Sequence of chain 1.A:
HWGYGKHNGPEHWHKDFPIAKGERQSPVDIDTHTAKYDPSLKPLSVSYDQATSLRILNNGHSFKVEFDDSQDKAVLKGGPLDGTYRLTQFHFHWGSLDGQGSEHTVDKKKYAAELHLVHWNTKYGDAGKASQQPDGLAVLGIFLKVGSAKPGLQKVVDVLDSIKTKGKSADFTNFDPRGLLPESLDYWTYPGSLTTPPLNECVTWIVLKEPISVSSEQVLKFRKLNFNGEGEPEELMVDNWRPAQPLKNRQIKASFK

The protein below binds the small molecule below.
Small molecule (SMILES): NS(=O)(=O)c1c(F)c(F)c(S(=O)(=O)CCO)c(N[C@H](c2ccccc2)[C@@H](O)c2ccccc2)c1F

Binding-site contacts:
Ligand atom O3 contacts residue LEU197 of chain 1.A at 3.0 Å.
Ligand atom S1 contacts residue THR198 of chain 1.A at 3.8 Å.
Ligand atom C6 contacts residue THR199 of chain 1.A at 3.4 Å.
Ligand atom C25 contacts residue PRO201 of chain 1.A at 3.7 Å (hydrophobic).
Ligand atom N4 contacts residue GLU106 of chain 1.A at 3.6 Å.
Ligand atom N19 contacts residue GLN92 of chain 1.A at 3.6 Å (h-bond).
Ligand atom C5 contacts residue ZN1 of chain 1.B at 3.6 Å.
Ligand atom C26 contacts residue SER134 of chain 1.A at 3.3 Å.
Ligand atom F11 contacts residue HIS96 of chain 1.A at 2.9 Å.
Ligand atom C17 contacts residue ASN62 of chain 1.A at 3.1 Å.
Ligand atom O2 contacts residue HIS94 of chain 1.A at 3.3 Å.
Ligand atom C5 contacts residue HIS94 of chain 1.A at 3.3 Å.
Ligand atom C24 contacts residue PRO201 of chain 1.A at 3.7 Å (hydrophobic).
Ligand atom N4 contacts residue HIS96 of chain 1.A at 3.1 Å (h-bond).
Ligand atom O3 contacts residue THR198 of chain 1.A at 2.7 Å (h-bond).
Ligand atom O16 contacts residue ASN62 of chain 1.A at 2.9 Å (h-bond).
Ligand atom S1 contacts residue HIS94 of chain 1.A at 3.7 Å.
Ligand atom N4 contacts residue HIS94 of chain 1.A at 3.5 Å (h-bond).
Ligand atom C7 contacts residue THR199 of chain 1.A at 3.6 Å.
Ligand atom S14 contacts residue ASN62 of chain 1.A at 3.5 Å (h-bond).
Ligand atom C33 contacts residue VAL121 of chain 1.A at 3.7 Å (hydrophobic).
Ligand atom C24 contacts residue LEU197 of chain 1.A at 3.7 Å (hydrophobic).
Ligand atom F12 contacts residue THR199 of chain 1.A at 3.8 Å.
Ligand atom F11 contacts residue ZN1 of chain 1.B at 2.8 Å.
Ligand atom N4 contacts residue HIS119 of chain 1.A at 3.2 Å (h-bond).
Ligand atom F11 contacts residue THR199 of chain 1.A at 3.3 Å.
Ligand atom F11 contacts residue HIS94 of chain 1.A at 3.1 Å.
Ligand atom O2 contacts residue ZN1 of chain 1.B at 3.3 Å.
Ligand atom S1 contacts residue ZN1 of chain 1.B at 3.0 Å.
Ligand atom C6 contacts residue ZN1 of chain 1.B at 3.5 Å.
Ligand atom C5 contacts residue THR199 of chain 1.A at 3.5 Å.
Ligand atom F13 contacts residue LEU197 of chain 1.A at 3.4 Å.
Ligand atom N4 contacts residue ZN1 of chain 1.B at 1.9 Å.
Ligand atom N4 contacts residue THR198 of chain 1.A at 2.4 Å (h-bond).
Ligand atom C33 contacts residue THR91 of chain 1.A at 3.6 Å.
Ligand atom C6 contacts residue HIS94 of chain 1.A at 3.2 Å.
Ligand atom C18 contacts residue THR199 of chain 1.A at 3.7 Å.
Ligand atom C32 contacts residue THR91 of chain 1.A at 3.6 Å.
Ligand atom C34 contacts residue LEU140 of chain 1.A at 3.5 Å (hydrophobic).
Ligand atom C33 contacts residue ALA130 of chain 1.A at 3.6 Å (hydrophobic).